This protein binds this small molecule.
Small molecule (SMILES): O=C(NCCc1ccncc1)c1nc([C@@H]2CCCN2C(=O)OCc2ccccc2)[nH]c(=O)c1O

Binding-site contacts:
Ligand atom O01 contacts residue HIS61 of chain 6.A at 3.0 Å.
Ligand atom C33 contacts residue ALA40 of chain 6.A at 3.9 Å (hydrophobic).
Ligand atom C02 contacts residue MN1 of chain 6.E at 3.2 Å.
Ligand atom C31 contacts residue TYR44 of chain 6.A at 3.5 Å (hydrophobic).
Ligand atom O16 contacts residue ILE58 of chain 6.A at 3.3 Å.
Ligand atom C03 contacts residue MN1 of chain 6.E at 3.5 Å.
Ligand atom C02 contacts residue GLU120 of chain 6.A at 3.5 Å.
Ligand atom O15 contacts residue ILE58 of chain 6.A at 3.9 Å.
Ligand atom O08 contacts residue ILE121 of chain 6.A at 2.8 Å (h-bond).
Ligand atom C07 contacts residue MN1 of chain 6.D at 2.8 Å.
Ligand atom C07 contacts residue ILE121 of chain 6.A at 3.9 Å (hydrophobic).
Ligand atom O08 contacts residue GLU120 of chain 6.A at 3.2 Å (salt-bridge).
Ligand atom C02 contacts residue HIS61 of chain 6.A at 3.5 Å.
Ligand atom O25 contacts residue ASP109 of chain 6.A at 3.9 Å.
Ligand atom O25 contacts residue MN1 of chain 6.E at 1.9 Å.
Ligand atom O01 contacts residue GLU81 of chain 6.A at 3.4 Å (salt-bridge).
Ligand atom C30 contacts residue TYR44 of chain 6.A at 3.3 Å (hydrophobic).
Ligand atom O08 contacts residue HIS61 of chain 6.A at 2.7 Å (h-bond).
Ligand atom O01 contacts residue MN1 of chain 6.E at 2.2 Å.
Ligand atom C29 contacts residue TYR44 of chain 6.A at 3.6 Å (hydrophobic).
Ligand atom C27 contacts residue TYR44 of chain 6.A at 3.9 Å (hydrophobic).
Ligand atom N26 contacts residue MN1 of chain 6.E at 3.9 Å.
Ligand atom C02 contacts residue MN1 of chain 6.D at 2.8 Å.
Ligand atom N32 contacts residue TYR44 of chain 6.A at 4.0 Å.
Ligand atom C34 contacts residue ALA40 of chain 6.A at 3.6 Å (hydrophobic).
Ligand atom O01 contacts residue GLU120 of chain 6.A at 3.2 Å (salt-bridge).
Ligand atom O01 contacts residue MN1 of chain 6.D at 2.1 Å.
Ligand atom O08 contacts residue GLY122 of chain 6.A at 3.9 Å.
Ligand atom C33 contacts residue GLU46 of chain 6.A at 3.6 Å.
Ligand atom O01 contacts residue ASP109 of chain 6.A at 2.8 Å (salt-bridge).
Ligand atom C24 contacts residue MN1 of chain 6.E at 2.8 Å.
Ligand atom C28 contacts residue TYR44 of chain 6.A at 3.5 Å (hydrophobic).
Ligand atom C07 contacts residue GLU120 of chain 6.A at 3.5 Å.
Ligand atom C24 contacts residue GLU81 of chain 6.A at 3.7 Å.
Ligand atom O08 contacts residue MN1 of chain 6.D at 2.2 Å.
Ligand atom O25 contacts residue GLU81 of chain 6.A at 3.3 Å (salt-bridge).
Ligand atom C33 contacts residue ILE58 of chain 6.A at 3.8 Å (hydrophobic).
Ligand atom N32 contacts residue GLU46 of chain 6.A at 3.1 Å (salt-bridge).
Ligand atom N06 contacts residue TYR131 of chain 6.A at 3.4 Å (h-bond).
Ligand atom C07 contacts residue HIS61 of chain 6.A at 3.4 Å.

Sequence of chain 6.A:
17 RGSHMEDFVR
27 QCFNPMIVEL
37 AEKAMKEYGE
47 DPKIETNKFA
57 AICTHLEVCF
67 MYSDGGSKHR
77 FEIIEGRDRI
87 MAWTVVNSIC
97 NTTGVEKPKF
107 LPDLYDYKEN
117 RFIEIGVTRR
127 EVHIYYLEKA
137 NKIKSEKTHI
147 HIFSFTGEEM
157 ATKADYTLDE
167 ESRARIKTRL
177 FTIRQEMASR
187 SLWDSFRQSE